Sequence of chain 33.A:
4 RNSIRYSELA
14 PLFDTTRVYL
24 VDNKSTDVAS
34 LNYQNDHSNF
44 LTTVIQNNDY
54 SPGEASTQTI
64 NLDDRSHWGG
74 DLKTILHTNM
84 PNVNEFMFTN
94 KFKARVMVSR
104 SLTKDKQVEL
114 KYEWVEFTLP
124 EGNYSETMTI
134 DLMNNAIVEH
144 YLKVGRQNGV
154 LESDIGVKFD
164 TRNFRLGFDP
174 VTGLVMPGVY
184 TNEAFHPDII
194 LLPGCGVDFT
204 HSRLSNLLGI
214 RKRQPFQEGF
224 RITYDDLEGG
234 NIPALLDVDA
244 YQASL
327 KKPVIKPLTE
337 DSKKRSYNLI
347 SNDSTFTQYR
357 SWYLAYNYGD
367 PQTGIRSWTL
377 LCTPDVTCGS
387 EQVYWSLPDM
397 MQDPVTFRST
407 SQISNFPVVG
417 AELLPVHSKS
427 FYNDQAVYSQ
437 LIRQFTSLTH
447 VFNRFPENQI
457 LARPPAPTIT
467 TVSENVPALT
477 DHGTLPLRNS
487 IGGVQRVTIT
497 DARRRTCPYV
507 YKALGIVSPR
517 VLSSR

Binding-site contacts:
Ligand atom O1S contacts residue GLY222 of chain 33.A at 2.3 Å (h-bond).
Ligand atom O1S contacts residue LYS215 of chain 33.A at 2.7 Å (salt-bridge).
Ligand atom C9 contacts residue C151 of chain 33.D at 3.4 Å.
Ligand atom C7 contacts residue C151 of chain 33.D at 3.4 Å.
Ligand atom C8 contacts residue C151 of chain 33.D at 3.7 Å.
Ligand atom O1S contacts residue PHE223 of chain 33.A at 4.5 Å.
Ligand atom S1 contacts residue ARG224 of chain 33.A at 4.3 Å.
Ligand atom C13 contacts residue C151 of chain 33.D at 4.5 Å.
Ligand atom S1 contacts residue LYS215 of chain 33.A at 4.1 Å.
Ligand atom C16 contacts residue ASP229 of chain 33.A at 4.3 Å.
Ligand atom C11 contacts residue C151 of chain 33.D at 3.5 Å.
Ligand atom O3S contacts residue ARG224 of chain 33.A at 2.9 Å (salt-bridge).
Ligand atom O3S contacts residue PHE223 of chain 33.A at 3.9 Å.
Ligand atom O2S contacts residue ARG224 of chain 33.A at 4.5 Å.
Ligand atom C1 contacts residue TRP374 of chain 33.A at 3.6 Å (hydrophobic).
Ligand atom O1S contacts residue TRP374 of chain 33.A at 4.3 Å.
Ligand atom O3S contacts residue TRP374 of chain 33.A at 3.3 Å.
Ligand atom C12 contacts residue C151 of chain 33.D at 3.4 Å.
Ligand atom S1 contacts residue GLY222 of chain 33.A at 3.0 Å (h-bond).
Ligand atom C2 contacts residue TRP374 of chain 33.A at 4.1 Å (hydrophobic).
Ligand atom O2S contacts residue GLY222 of chain 33.A at 3.3 Å (h-bond).
Ligand atom C6 contacts residue C151 of chain 33.D at 4.2 Å.
Ligand atom C10 contacts residue C151 of chain 33.D at 3.4 Å.
Ligand atom C3 contacts residue TRP374 of chain 33.A at 4.3 Å (hydrophobic).
Ligand atom O3S contacts residue GLY222 of chain 33.A at 2.9 Å (h-bond).
Ligand atom S1 contacts residue TRP374 of chain 33.A at 4.0 Å.
Ligand atom C5 contacts residue C151 of chain 33.D at 4.0 Å.

The protein below binds the small molecule below.
Small molecule (SMILES): CCCCCCCCCCCC[N+](C)(C)CCCS(=O)(=O)O